Sequence of chain 1.A:
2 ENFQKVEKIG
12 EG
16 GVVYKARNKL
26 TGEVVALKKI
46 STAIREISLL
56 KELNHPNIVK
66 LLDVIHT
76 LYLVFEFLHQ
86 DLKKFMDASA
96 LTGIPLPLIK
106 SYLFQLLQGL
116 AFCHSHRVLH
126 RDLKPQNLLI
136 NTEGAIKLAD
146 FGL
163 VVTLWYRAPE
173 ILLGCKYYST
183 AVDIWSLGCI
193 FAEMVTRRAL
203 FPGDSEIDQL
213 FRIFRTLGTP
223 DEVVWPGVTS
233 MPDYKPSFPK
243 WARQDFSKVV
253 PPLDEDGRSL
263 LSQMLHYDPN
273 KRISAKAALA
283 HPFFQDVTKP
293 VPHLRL

The protein below binds the small molecule below.
Small molecule (SMILES): O=c1cc(CN2CCOCC2)c2ccc(O)cc2o1

Binding-site contacts:
Ligand atom C15 contacts residue LEU83 of chain 1.A at 4.1 Å (hydrophobic).
Ligand atom C4 contacts residue ASP145 of chain 1.A at 3.8 Å.
Ligand atom O18 contacts residue GLU81 of chain 1.A at 2.5 Å (salt-bridge).
Ligand atom C13 contacts residue ASN132 of chain 1.A at 4.0 Å.
Ligand atom O14 contacts residue ASP145 of chain 1.A at 3.4 Å.
Ligand atom C4 contacts residue VAL18 of chain 1.A at 4.1 Å (hydrophobic).
Ligand atom C15 contacts residue ALA31 of chain 1.A at 3.5 Å (hydrophobic).
Ligand atom C3 contacts residue ILE10 of chain 1.A at 4.1 Å (hydrophobic).
Ligand atom O18 contacts residue ALA31 of chain 1.A at 3.7 Å.
Ligand atom C11 contacts residue LEU83 of chain 1.A at 4.1 Å (hydrophobic).
Ligand atom C17 contacts residue ASN132 of chain 1.A at 4.1 Å.
Ligand atom C5 contacts residue ALA31 of chain 1.A at 4.0 Å (hydrophobic).
Ligand atom C5 contacts residue LEU134 of chain 1.A at 4.0 Å (hydrophobic).
Ligand atom C13 contacts residue GLN131 of chain 1.A at 3.7 Å.
Ligand atom C17 contacts residue ASP145 of chain 1.A at 3.3 Å.
Ligand atom C6 contacts residue ILE10 of chain 1.A at 4.1 Å (hydrophobic).
Ligand atom O9 contacts residue PHE80 of chain 1.A at 3.8 Å.
Ligand atom C10 contacts residue VAL64 of chain 1.A at 4.0 Å (hydrophobic).
Ligand atom O14 contacts residue PHE80 of chain 1.A at 3.7 Å.
Ligand atom C11 contacts residue ILE10 of chain 1.A at 4.1 Å (hydrophobic).
Ligand atom C11 contacts residue ALA31 of chain 1.A at 4.0 Å (hydrophobic).
Ligand atom C11 contacts residue LEU134 of chain 1.A at 3.3 Å (hydrophobic).
Ligand atom C10 contacts residue ALA31 of chain 1.A at 3.5 Å (hydrophobic).
Ligand atom O19 contacts residue GLN131 of chain 1.A at 3.8 Å.
Ligand atom C8 contacts residue LYS33 of chain 1.A at 4.1 Å.
Ligand atom C10 contacts residue GLU81 of chain 1.A at 3.5 Å.
Ligand atom O18 contacts residue PHE82 of chain 1.A at 3.1 Å.
Ligand atom C15 contacts residue GLU81 of chain 1.A at 3.4 Å.
Ligand atom C15 contacts residue LEU134 of chain 1.A at 3.3 Å (hydrophobic).
Ligand atom C6 contacts residue LEU134 of chain 1.A at 3.8 Å (hydrophobic).
Ligand atom C8 contacts residue ASP145 of chain 1.A at 3.9 Å.
Ligand atom C2 contacts residue LEU134 of chain 1.A at 4.1 Å (hydrophobic).
Ligand atom C1 contacts residue VAL18 of chain 1.A at 4.1 Å (hydrophobic).
Ligand atom C16 contacts residue GLY13 of chain 1.A at 4.1 Å.
Ligand atom O18 contacts residue LEU83 of chain 1.A at 2.9 Å (h-bond).
Ligand atom C10 contacts residue LEU134 of chain 1.A at 3.6 Å (hydrophobic).
Ligand atom C13 contacts residue ASP145 of chain 1.A at 3.8 Å.
Ligand atom C10 contacts residue PHE80 of chain 1.A at 3.9 Å (hydrophobic).
Ligand atom O14 contacts residue LYS33 of chain 1.A at 3.3 Å (salt-bridge).
Ligand atom O18 contacts residue LEU134 of chain 1.A at 3.6 Å.